Binding-site contacts:
Ligand atom O5 contacts residue TRP414 of chain 1.A at 3.6 Å (h-bond).
Ligand atom C8 contacts residue TRP350 of chain 1.A at 3.6 Å (hydrophobic).
Ligand atom C6 contacts residue LEU412 of chain 1.A at 3.6 Å (hydrophobic).
Ligand atom C1 contacts residue GOL1 of chain 1.G at 3.5 Å.
Ligand atom C1 contacts residue GLU320 of chain 1.A at 3.6 Å.
Ligand atom O7 contacts residue TRP367 of chain 1.A at 3.8 Å.
Ligand atom C8 contacts residue TYR399 of chain 1.A at 3.6 Å (hydrophobic).
Ligand atom C5 contacts residue TRP448 of chain 1.A at 3.7 Å (hydrophobic).
Ligand atom C6 contacts residue GLU450 of chain 1.A at 3.8 Å.
Ligand atom O3 contacts residue TRP448 of chain 1.A at 3.8 Å.
Ligand atom O4 contacts residue GLU450 of chain 1.A at 2.6 Å (salt-bridge).
Ligand atom C7 contacts residue TYR399 of chain 1.A at 3.5 Å (hydrophobic).
Ligand atom N2 contacts residue ASP319 of chain 1.A at 2.9 Å (salt-bridge).
Ligand atom O1 contacts residue TRP367 of chain 1.A at 3.3 Å.
Ligand atom C3 contacts residue TRP448 of chain 1.A at 3.8 Å (hydrophobic).
Ligand atom C2 contacts residue GLU320 of chain 1.A at 3.2 Å.
Ligand atom C4 contacts residue TRP448 of chain 1.A at 3.8 Å (hydrophobic).
Ligand atom C7 contacts residue ASP319 of chain 1.A at 3.5 Å.
Ligand atom O1 contacts residue GOL1 of chain 1.G at 2.7 Å (h-bond).
Ligand atom O6 contacts residue ASP401 of chain 1.A at 2.6 Å (salt-bridge).
Ligand atom O1 contacts residue TRP414 of chain 1.A at 3.6 Å.
Ligand atom O7 contacts residue TYR399 of chain 1.A at 2.6 Å (h-bond).
Ligand atom C6 contacts residue TRP448 of chain 1.A at 3.8 Å (hydrophobic).
Ligand atom C4 contacts residue GLU450 of chain 1.A at 3.2 Å.
Ligand atom C7 contacts residue TRP448 of chain 1.A at 3.7 Å (hydrophobic).
Ligand atom C6 contacts residue TRP414 of chain 1.A at 3.7 Å (hydrophobic).
Ligand atom C8 contacts residue ASP319 of chain 1.A at 3.2 Å.
Ligand atom C6 contacts residue ASP401 of chain 1.A at 3.1 Å.
Ligand atom C4 contacts residue ARG168 of chain 1.A at 3.8 Å.
Ligand atom O5 contacts residue GOL1 of chain 1.G at 3.3 Å (h-bond).
Ligand atom O6 contacts residue LEU412 of chain 1.A at 3.8 Å.
Ligand atom O4 contacts residue TRP448 of chain 1.A at 3.1 Å.
Ligand atom O4 contacts residue ARG168 of chain 1.A at 2.8 Å (salt-bridge).
Ligand atom N2 contacts residue GLU320 of chain 1.A at 3.2 Å (salt-bridge).
Ligand atom O1 contacts residue GLU320 of chain 1.A at 2.5 Å (salt-bridge).
Ligand atom C8 contacts residue TRP367 of chain 1.A at 3.6 Å (hydrophobic).
Ligand atom O6 contacts residue TRP414 of chain 1.A at 2.9 Å (h-bond).
Ligand atom O3 contacts residue HIS256 of chain 1.A at 3.4 Å.
Ligand atom O7 contacts residue TRP448 of chain 1.A at 3.4 Å.
Ligand atom O3 contacts residue ARG168 of chain 1.A at 2.8 Å (salt-bridge).

This small molecule binds to this protein.
Small molecule (SMILES): CC(=O)N[C@@H]1[C@@H](O)[C@H](O)[C@@H](CO)O[C@H]1O

Sequence of chain 1.A:
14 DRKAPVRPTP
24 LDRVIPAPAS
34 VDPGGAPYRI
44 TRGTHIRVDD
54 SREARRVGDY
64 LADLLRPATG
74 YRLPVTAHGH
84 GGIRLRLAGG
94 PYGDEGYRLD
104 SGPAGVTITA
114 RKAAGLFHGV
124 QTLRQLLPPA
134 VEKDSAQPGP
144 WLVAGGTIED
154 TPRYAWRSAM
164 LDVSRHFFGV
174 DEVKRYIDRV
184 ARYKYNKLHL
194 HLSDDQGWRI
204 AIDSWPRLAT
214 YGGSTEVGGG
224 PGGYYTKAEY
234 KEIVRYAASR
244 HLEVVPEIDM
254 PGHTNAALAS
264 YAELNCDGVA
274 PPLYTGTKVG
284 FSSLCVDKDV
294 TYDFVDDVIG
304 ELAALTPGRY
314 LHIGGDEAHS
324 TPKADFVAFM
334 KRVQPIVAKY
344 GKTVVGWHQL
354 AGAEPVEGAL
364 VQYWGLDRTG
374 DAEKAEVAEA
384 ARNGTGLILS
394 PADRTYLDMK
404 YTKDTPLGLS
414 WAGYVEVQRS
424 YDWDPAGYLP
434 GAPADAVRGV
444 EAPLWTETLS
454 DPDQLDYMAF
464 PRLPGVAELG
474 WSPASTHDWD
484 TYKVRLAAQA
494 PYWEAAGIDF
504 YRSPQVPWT